This protein binds this small molecule.
Small molecule (SMILES): CC(=O)N[C@@H]1[C@@H](O)[C@H](O)[C@@H](CO)O[C@H]1O

Sequence of chain 2.D:
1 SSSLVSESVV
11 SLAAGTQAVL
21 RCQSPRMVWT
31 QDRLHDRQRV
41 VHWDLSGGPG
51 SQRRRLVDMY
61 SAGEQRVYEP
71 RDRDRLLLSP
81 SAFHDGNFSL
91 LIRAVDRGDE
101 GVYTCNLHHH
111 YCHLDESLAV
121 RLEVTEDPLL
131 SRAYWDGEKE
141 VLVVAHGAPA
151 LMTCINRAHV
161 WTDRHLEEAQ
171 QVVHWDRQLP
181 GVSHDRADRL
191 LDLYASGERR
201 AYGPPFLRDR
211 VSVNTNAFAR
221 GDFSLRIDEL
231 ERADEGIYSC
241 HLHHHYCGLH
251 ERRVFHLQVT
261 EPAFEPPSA

Binding-site contacts:
Ligand atom C3 contacts residue LEU151 of chain 2.D at 4.2 Å (hydrophobic).
Ligand atom C7 contacts residue ASN87 of chain 2.D at 3.8 Å.
Ligand atom C6 contacts residue LEU151 of chain 2.D at 3.7 Å (hydrophobic).
Ligand atom O6 contacts residue SER89 of chain 2.D at 2.8 Å (h-bond).
Ligand atom C8 contacts residue ILE155 of chain 2.D at 3.7 Å (hydrophobic).
Ligand atom O5 contacts residue ASN87 of chain 2.D at 2.3 Å (h-bond).
Ligand atom C1 contacts residue ASN87 of chain 2.D at 1.4 Å.
Ligand atom C4 contacts residue ASN87 of chain 2.D at 4.2 Å.
Ligand atom C3 contacts residue ASN87 of chain 2.D at 3.8 Å.
Ligand atom C5 contacts residue LEU151 of chain 2.D at 3.8 Å (hydrophobic).
Ligand atom C5 contacts residue SER89 of chain 2.D at 3.3 Å.
Ligand atom C5 contacts residue ASN87 of chain 2.D at 3.7 Å.
Ligand atom C1 contacts residue SER89 of chain 2.D at 3.3 Å.
Ligand atom C6 contacts residue SER89 of chain 2.D at 3.6 Å.
Ligand atom O6 contacts residue LEU151 of chain 2.D at 3.4 Å.
Ligand atom C4 contacts residue LEU151 of chain 2.D at 4.0 Å (hydrophobic).
Ligand atom O5 contacts residue SER89 of chain 2.D at 2.8 Å (h-bond).
Ligand atom C6 contacts residue LEU91 of chain 2.D at 4.2 Å (hydrophobic).
Ligand atom N2 contacts residue ASN87 of chain 2.D at 2.9 Å (h-bond).
Ligand atom C7 contacts residue ILE155 of chain 2.D at 4.3 Å (hydrophobic).
Ligand atom O6 contacts residue LEU91 of chain 2.D at 4.0 Å.
Ligand atom N2 contacts residue ILE155 of chain 2.D at 4.1 Å.
Ligand atom O4 contacts residue LEU151 of chain 2.D at 3.3 Å.
Ligand atom C2 contacts residue ASN87 of chain 2.D at 2.4 Å.
Ligand atom O7 contacts residue ASN87 of chain 2.D at 4.1 Å.